Binding-site contacts:
Ligand atom O7 contacts residue ASN170 of chain 1.A at 2.8 Å (h-bond).
Ligand atom C11 contacts residue MG1 of chain 1.B at 3.2 Å.
Ligand atom C6 contacts residue ASN170 of chain 1.A at 3.1 Å.
Ligand atom N12 contacts residue ASN170 of chain 1.A at 2.9 Å (h-bond).
Ligand atom F20 contacts residue GLU199 of chain 1.A at 2.9 Å.
Ligand atom C11 contacts residue ASP141 of chain 1.A at 3.1 Å.
Ligand atom C1 contacts residue GLU199 of chain 1.A at 3.4 Å.
Ligand atom N10 contacts residue SAH1 of chain 1.E at 3.4 Å.
Ligand atom C15 contacts residue D1D1 of chain 1.H at 3.8 Å.
Ligand atom C14 contacts residue PRO174 of chain 1.A at 3.8 Å (hydrophobic).
Ligand atom N10 contacts residue HIS142 of chain 1.A at 2.8 Å (h-bond).
Ligand atom C9 contacts residue MET40 of chain 1.A at 3.7 Å (hydrophobic).
Ligand atom C18 contacts residue TRP38 of chain 1.A at 3.7 Å (hydrophobic).
Ligand atom C6 contacts residue GLU199 of chain 1.A at 3.2 Å.
Ligand atom F20 contacts residue ASN170 of chain 1.A at 3.5 Å.
Ligand atom C11 contacts residue SAH1 of chain 1.E at 3.5 Å.
Ligand atom N12 contacts residue ASP141 of chain 1.A at 2.9 Å (salt-bridge).
Ligand atom O13 contacts residue TRP143 of chain 1.A at 3.6 Å.
Ligand atom F19 contacts residue D1D1 of chain 1.H at 3.4 Å.
Ligand atom N12 contacts residue MG1 of chain 1.B at 2.2 Å.
Ligand atom F20 contacts residue LEU198 of chain 1.A at 3.0 Å.
Ligand atom O13 contacts residue HIS142 of chain 1.A at 3.7 Å.
Ligand atom O7 contacts residue GLU199 of chain 1.A at 2.5 Å (salt-bridge).
Ligand atom C9 contacts residue HIS142 of chain 1.A at 3.7 Å.
Ligand atom C8 contacts residue TRP38 of chain 1.A at 3.8 Å (hydrophobic).
Ligand atom C5 contacts residue MG1 of chain 1.B at 3.0 Å.
Ligand atom C6 contacts residue MET40 of chain 1.A at 3.8 Å (hydrophobic).
Ligand atom C1 contacts residue ASN170 of chain 1.A at 3.5 Å.
Ligand atom O7 contacts residue ASP169 of chain 1.A at 3.3 Å (salt-bridge).
Ligand atom C5 contacts residue ASN170 of chain 1.A at 3.1 Å.
Ligand atom C4 contacts residue MET40 of chain 1.A at 3.7 Å (hydrophobic).
Ligand atom C16 contacts residue D1D1 of chain 1.H at 3.6 Å.
Ligand atom C11 contacts residue HIS142 of chain 1.A at 3.7 Å.
Ligand atom O7 contacts residue MG1 of chain 1.B at 2.1 Å.
Ligand atom F20 contacts residue TRP38 of chain 1.A at 3.7 Å.
Ligand atom C11 contacts residue ASN170 of chain 1.A at 3.6 Å.
Ligand atom C6 contacts residue MG1 of chain 1.B at 2.9 Å.
Ligand atom C2 contacts residue PRO174 of chain 1.A at 3.8 Å (hydrophobic).
Ligand atom C3 contacts residue PRO174 of chain 1.A at 3.8 Å (hydrophobic).
Ligand atom C14 contacts residue LEU198 of chain 1.A at 3.8 Å (hydrophobic).

The small molecule below binds the protein below.
Small molecule (SMILES): O=c1[nH]cnc2c(O)c(F)c(-c3ccc(F)cc3)cc12

Sequence of chain 1.A:
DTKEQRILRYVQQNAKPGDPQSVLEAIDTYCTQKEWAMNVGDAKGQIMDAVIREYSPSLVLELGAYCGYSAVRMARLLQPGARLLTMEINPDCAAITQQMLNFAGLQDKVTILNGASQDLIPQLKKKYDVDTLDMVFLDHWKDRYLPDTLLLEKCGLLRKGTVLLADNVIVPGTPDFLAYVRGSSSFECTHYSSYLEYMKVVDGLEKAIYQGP